Sequence of chain 1.A:
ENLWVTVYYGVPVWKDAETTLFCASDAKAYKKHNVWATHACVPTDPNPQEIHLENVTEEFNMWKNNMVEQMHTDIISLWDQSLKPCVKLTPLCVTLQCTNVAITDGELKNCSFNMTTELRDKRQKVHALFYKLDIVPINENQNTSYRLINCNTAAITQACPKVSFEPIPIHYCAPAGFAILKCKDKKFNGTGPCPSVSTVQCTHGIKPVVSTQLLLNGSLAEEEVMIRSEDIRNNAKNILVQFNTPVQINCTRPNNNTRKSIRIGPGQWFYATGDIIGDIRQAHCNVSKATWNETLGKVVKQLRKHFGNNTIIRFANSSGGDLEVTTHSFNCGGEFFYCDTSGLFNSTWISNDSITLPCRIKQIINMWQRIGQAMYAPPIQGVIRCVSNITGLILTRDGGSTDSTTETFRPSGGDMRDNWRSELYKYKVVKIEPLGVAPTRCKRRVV

Binding-site contacts:
Ligand atom C4 contacts residue ASN264 of chain 1.A at 4.2 Å.
Ligand atom O5 contacts residue ASN264 of chain 1.A at 2.4 Å (h-bond).
Ligand atom C2 contacts residue ASN264 of chain 1.A at 2.5 Å.
Ligand atom O7 contacts residue ASN264 of chain 1.A at 3.2 Å (h-bond).
Ligand atom C1 contacts residue ASN264 of chain 1.A at 1.4 Å.
Ligand atom C8 contacts residue VAL403 of chain 1.A at 3.5 Å (hydrophobic).
Ligand atom C7 contacts residue VAL403 of chain 1.A at 4.3 Å (hydrophobic).
Ligand atom O6 contacts residue ILE285 of chain 1.A at 3.3 Å.
Ligand atom C7 contacts residue ASN264 of chain 1.A at 3.2 Å.
Ligand atom C5 contacts residue ASN264 of chain 1.A at 3.7 Å.
Ligand atom C8 contacts residue ASN264 of chain 1.A at 4.3 Å.
Ligand atom O5 contacts residue ILE285 of chain 1.A at 4.1 Å.
Ligand atom C6 contacts residue ILE285 of chain 1.A at 3.9 Å (hydrophobic).
Ligand atom N2 contacts residue ASN264 of chain 1.A at 2.9 Å (h-bond).
Ligand atom C3 contacts residue ASN264 of chain 1.A at 3.8 Å.

A protein and the small-molecule ligand that binds it are described below.
Small molecule (SMILES): CC(=O)N[C@H]1[C@H](O[C@H]2[C@H](O)[C@@H](NC(C)=O)CO[C@@H]2CO)O[C@H](CO)[C@@H](O)[C@@H]1O